Sequence of chain 1.H:
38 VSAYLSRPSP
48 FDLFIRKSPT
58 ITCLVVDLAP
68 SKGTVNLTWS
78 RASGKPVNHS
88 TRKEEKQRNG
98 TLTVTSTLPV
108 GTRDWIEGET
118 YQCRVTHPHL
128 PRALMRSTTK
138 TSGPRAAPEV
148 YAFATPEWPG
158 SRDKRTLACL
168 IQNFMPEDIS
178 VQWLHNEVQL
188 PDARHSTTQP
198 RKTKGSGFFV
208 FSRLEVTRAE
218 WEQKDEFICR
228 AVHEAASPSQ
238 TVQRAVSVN

A small-molecule ligand and the protein it binds are described below.
Small molecule (SMILES): CC(=O)N[C@H]1[C@H](O[C@H]2[C@H](O)[C@@H](NC(C)=O)CO[C@@H]2CO)O[C@H](CO)[C@@H](O[C@@H]2O[C@H](CO[C@H]3O[C@H](CO)[C@@H](O[C@@H]4O[C@H](CO)[C@@H](O)[C@H](O)[C@@H]4O)[C@H](O)[C@@H]3O)[C@@H](O)[C@H](O[C@H]3O[C@H](CO)[C@@H](O)[C@H](O)[C@@H]3O)[C@@H]2O)[C@@H]1O

Binding-site contacts:
Ligand atom O7 contacts residue THR100 of chain 1.H at 2.8 Å (h-bond).
Ligand atom O3 contacts residue ARG44 of chain 1.H at 3.9 Å.
Ligand atom C5 contacts residue ASN96 of chain 1.H at 3.7 Å.
Ligand atom O6 contacts residue TYR41 of chain 1.H at 2.9 Å (h-bond).
Ligand atom C2 contacts residue ASN96 of chain 1.H at 2.5 Å.
Ligand atom C4 contacts residue ASP49 of chain 1.H at 4.0 Å.
Ligand atom C3 contacts residue TYR41 of chain 1.H at 3.8 Å (hydrophobic).
Ligand atom O7 contacts residue VAL63 of chain 1.H at 4.0 Å.
Ligand atom O5 contacts residue ASN96 of chain 1.H at 2.4 Å (h-bond).
Ligand atom O3 contacts residue ASP64 of chain 1.H at 3.7 Å.
Ligand atom C2 contacts residue SER43 of chain 1.H at 3.7 Å.
Ligand atom C6 contacts residue GLN94 of chain 1.H at 3.5 Å.
Ligand atom C1 contacts residue VAL63 of chain 1.H at 3.9 Å (hydrophobic).
Ligand atom O5 contacts residue GLN94 of chain 1.H at 4.0 Å.
Ligand atom O3 contacts residue LEU61 of chain 1.H at 3.3 Å.
Ligand atom O4 contacts residue ASP49 of chain 1.H at 2.9 Å (salt-bridge).
Ligand atom N2 contacts residue ASN96 of chain 1.H at 2.9 Å (h-bond).
Ligand atom C3 contacts residue ASN96 of chain 1.H at 3.8 Å.
Ligand atom C8 contacts residue THR98 of chain 1.H at 3.7 Å.
Ligand atom C7 contacts residue ASP64 of chain 1.H at 3.9 Å.
Ligand atom C7 contacts residue THR98 of chain 1.H at 3.7 Å.
Ligand atom C7 contacts residue ASN96 of chain 1.H at 2.8 Å.
Ligand atom O2 contacts residue SER43 of chain 1.H at 3.8 Å.
Ligand atom O3 contacts residue SER43 of chain 1.H at 3.6 Å.
Ligand atom N2 contacts residue THR98 of chain 1.H at 4.0 Å.
Ligand atom O3 contacts residue VAL63 of chain 1.H at 3.6 Å.
Ligand atom C6 contacts residue SER46 of chain 1.H at 4.0 Å.
Ligand atom C2 contacts residue TYR41 of chain 1.H at 3.9 Å (hydrophobic).
Ligand atom C3 contacts residue VAL63 of chain 1.H at 3.5 Å (hydrophobic).
Ligand atom C1 contacts residue ASN96 of chain 1.H at 1.4 Å.
Ligand atom C8 contacts residue ASP64 of chain 1.H at 3.5 Å.
Ligand atom C1 contacts residue THR98 of chain 1.H at 3.3 Å.
Ligand atom C5 contacts residue GLN94 of chain 1.H at 3.8 Å.
Ligand atom O7 contacts residue ASN96 of chain 1.H at 2.0 Å (h-bond).
Ligand atom O2 contacts residue ARG44 of chain 1.H at 3.0 Å (salt-bridge).
Ligand atom C1 contacts residue TYR41 of chain 1.H at 3.9 Å (hydrophobic).
Ligand atom O5 contacts residue VAL63 of chain 1.H at 3.4 Å.
Ligand atom O4 contacts residue VAL63 of chain 1.H at 3.4 Å.
Ligand atom N2 contacts residue ASP64 of chain 1.H at 3.3 Å (salt-bridge).
Ligand atom C7 contacts residue THR100 of chain 1.H at 4.0 Å.